Binding-site contacts:
Ligand atom O7 contacts residue ASN177 of chain 1.A at 4.1 Å.
Ligand atom C1 contacts residue ASN177 of chain 1.A at 1.4 Å.
Ligand atom O5 contacts residue ASN177 of chain 1.A at 2.4 Å (h-bond).
Ligand atom C5 contacts residue ASN177 of chain 1.A at 3.7 Å.
Ligand atom N2 contacts residue ASN177 of chain 1.A at 2.7 Å (h-bond).
Ligand atom C8 contacts residue ASN177 of chain 1.A at 3.5 Å.
Ligand atom C7 contacts residue ASN177 of chain 1.A at 3.3 Å.
Ligand atom C3 contacts residue ASN177 of chain 1.A at 3.7 Å.
Ligand atom C4 contacts residue ASN177 of chain 1.A at 4.2 Å.
Ligand atom C2 contacts residue ASN177 of chain 1.A at 2.4 Å.

Sequence of chain 1.A:
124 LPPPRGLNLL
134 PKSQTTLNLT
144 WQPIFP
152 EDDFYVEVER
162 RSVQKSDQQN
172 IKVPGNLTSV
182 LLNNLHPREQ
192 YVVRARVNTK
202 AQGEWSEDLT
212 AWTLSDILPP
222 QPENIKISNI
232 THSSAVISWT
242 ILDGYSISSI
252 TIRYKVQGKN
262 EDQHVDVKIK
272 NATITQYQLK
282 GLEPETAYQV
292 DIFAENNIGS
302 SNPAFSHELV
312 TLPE

The small molecule below binds the protein below.
Small molecule (SMILES): CC(=O)N[C@@H]1[C@@H](O)[C@H](O)[C@@H](CO)O[C@H]1O